Sequence of chain 1.A:
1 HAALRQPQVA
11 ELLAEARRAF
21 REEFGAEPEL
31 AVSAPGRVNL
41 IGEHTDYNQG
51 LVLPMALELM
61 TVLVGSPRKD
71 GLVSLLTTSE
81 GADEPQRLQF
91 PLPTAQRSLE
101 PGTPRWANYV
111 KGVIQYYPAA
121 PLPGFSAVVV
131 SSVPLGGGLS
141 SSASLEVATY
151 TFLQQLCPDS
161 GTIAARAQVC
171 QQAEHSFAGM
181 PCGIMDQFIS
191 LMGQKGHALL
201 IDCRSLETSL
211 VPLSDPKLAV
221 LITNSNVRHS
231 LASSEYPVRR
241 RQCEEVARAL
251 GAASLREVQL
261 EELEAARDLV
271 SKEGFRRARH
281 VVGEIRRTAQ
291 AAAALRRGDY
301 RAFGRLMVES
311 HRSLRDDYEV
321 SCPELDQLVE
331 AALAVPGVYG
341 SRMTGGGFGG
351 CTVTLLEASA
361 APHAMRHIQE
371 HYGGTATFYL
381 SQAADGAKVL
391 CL

The small molecule below binds the protein below.
Small molecule (SMILES): O=C1CCCC2=C1C1(CCCCC1)N=C(Nc1nc3ccccc3o1)N2

Binding-site contacts:
Ligand atom C11 contacts residue ASP83 of chain 1.A at 3.6 Å.
Ligand atom C07 contacts residue TYR109 of chain 1.A at 3.6 Å (hydrophobic).
Ligand atom C12 contacts residue GLY81 of chain 1.A at 3.8 Å.
Ligand atom C25 contacts residue THR77 of chain 1.A at 3.8 Å.
Ligand atom N17 contacts residue SER142 of chain 1.A at 3.3 Å (h-bond).
Ligand atom O01 contacts residue ARG105 of chain 1.A at 3.1 Å (salt-bridge).
Ligand atom O22 contacts residue SER142 of chain 1.A at 3.6 Å.
Ligand atom C06 contacts residue GLY136 of chain 1.A at 3.6 Å.
Ligand atom C12 contacts residue LEU135 of chain 1.A at 3.8 Å (hydrophobic).
Ligand atom C23 contacts residue LEU145 of chain 1.A at 3.8 Å (hydrophobic).
Ligand atom C21 contacts residue LEU135 of chain 1.A at 3.8 Å (hydrophobic).
Ligand atom C18 contacts residue SER142 of chain 1.A at 3.9 Å.
Ligand atom C04 contacts residue ARG228 of chain 1.A at 3.6 Å.
Ligand atom C24 contacts residue LEU145 of chain 1.A at 3.9 Å (hydrophobic).
Ligand atom C25 contacts residue SER79 of chain 1.A at 3.7 Å.
Ligand atom C06 contacts residue TYR109 of chain 1.A at 3.9 Å (hydrophobic).
Ligand atom C11 contacts residue GLY81 of chain 1.A at 3.7 Å.
Ligand atom C18 contacts residue LEU135 of chain 1.A at 3.8 Å (hydrophobic).
Ligand atom C15 contacts residue TYR109 of chain 1.A at 3.7 Å (hydrophobic).
Ligand atom C24 contacts residue SER79 of chain 1.A at 3.8 Å.
Ligand atom C24 contacts residue VAL129 of chain 1.A at 3.6 Å (hydrophobic).
Ligand atom C24 contacts residue SER131 of chain 1.A at 4.0 Å.
Ligand atom C21 contacts residue SER141 of chain 1.A at 4.0 Å.
Ligand atom C26 contacts residue LEU135 of chain 1.A at 3.7 Å (hydrophobic).
Ligand atom N16 contacts residue TYR109 of chain 1.A at 3.3 Å (h-bond).
Ligand atom N16 contacts residue SER141 of chain 1.A at 3.7 Å.
Ligand atom C05 contacts residue GLY136 of chain 1.A at 3.8 Å.
Ligand atom N19 contacts residue LEU135 of chain 1.A at 3.4 Å.
Ligand atom C25 contacts residue VAL129 of chain 1.A at 4.0 Å (hydrophobic).
Ligand atom C26 contacts residue TRP106 of chain 1.A at 3.7 Å (hydrophobic).
Ligand atom C21 contacts residue LEU145 of chain 1.A at 3.9 Å (hydrophobic).
Ligand atom N17 contacts residue SER141 of chain 1.A at 2.6 Å (h-bond).
Ligand atom C23 contacts residue THR61 of chain 1.A at 3.8 Å.
Ligand atom C18 contacts residue SER141 of chain 1.A at 3.2 Å.
Ligand atom C20 contacts residue LEU135 of chain 1.A at 3.6 Å (hydrophobic).
Ligand atom C10 contacts residue TRP106 of chain 1.A at 3.7 Å (hydrophobic).
Ligand atom C10 contacts residue ARG105 of chain 1.A at 3.9 Å.
Ligand atom O22 contacts residue SER141 of chain 1.A at 3.1 Å (h-bond).
Ligand atom C15 contacts residue SER141 of chain 1.A at 3.5 Å.
Ligand atom C10 contacts residue ASP83 of chain 1.A at 3.6 Å.